Sequence of chain 1.A:
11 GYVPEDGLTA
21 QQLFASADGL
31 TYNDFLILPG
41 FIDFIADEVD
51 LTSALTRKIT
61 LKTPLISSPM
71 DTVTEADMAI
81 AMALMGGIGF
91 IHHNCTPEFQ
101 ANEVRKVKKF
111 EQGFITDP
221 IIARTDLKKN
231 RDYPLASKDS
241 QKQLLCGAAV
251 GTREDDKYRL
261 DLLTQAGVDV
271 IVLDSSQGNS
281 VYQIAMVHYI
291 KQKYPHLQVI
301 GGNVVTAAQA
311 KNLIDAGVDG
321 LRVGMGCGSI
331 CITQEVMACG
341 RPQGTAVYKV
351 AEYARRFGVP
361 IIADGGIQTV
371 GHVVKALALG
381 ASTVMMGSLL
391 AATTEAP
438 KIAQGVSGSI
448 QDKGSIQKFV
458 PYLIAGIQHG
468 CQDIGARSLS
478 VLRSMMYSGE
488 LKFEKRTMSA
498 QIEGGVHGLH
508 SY

The protein below binds the small molecule below.
Small molecule (SMILES): O=c1[nH]cnc2c1ncn2[C@@H]1O[C@H](COP(=O)(O)O)[C@@H](O)[C@H]1O

Binding-site contacts:
Ligand atom O6 contacts residue NAD1 of chain 1.I at 3.3 Å (h-bond).
Ligand atom O2P contacts residue MET386 of chain 1.A at 4.0 Å.
Ligand atom O3' contacts residue GLY365 of chain 1.A at 3.9 Å.
Ligand atom C4 contacts residue NAD1 of chain 1.I at 4.0 Å.
Ligand atom C2 contacts residue CYS331 of chain 1.A at 4.0 Å (hydrophobic).
Ligand atom P contacts residue GLY366 of chain 1.A at 4.0 Å.
Ligand atom C2 contacts residue NAD1 of chain 1.I at 3.8 Å.
Ligand atom O2P contacts residue SER388 of chain 1.A at 3.5 Å (h-bond).
Ligand atom C6 contacts residue NAD1 of chain 1.I at 3.4 Å.
Ligand atom N1 contacts residue NAD1 of chain 1.I at 3.4 Å (h-bond).
Ligand atom O2' contacts residue ASP364 of chain 1.A at 3.5 Å (salt-bridge).
Ligand atom O3P contacts residue SER329 of chain 1.A at 3.0 Å (h-bond).
Ligand atom C2' contacts residue MET70 of chain 1.A at 4.0 Å (hydrophobic).
Ligand atom O3' contacts residue ASP364 of chain 1.A at 2.6 Å (salt-bridge).
Ligand atom C4 contacts residue CYS331 of chain 1.A at 4.0 Å (hydrophobic).
Ligand atom O3P contacts residue GLY365 of chain 1.A at 3.6 Å.
Ligand atom O2P contacts residue GLY387 of chain 1.A at 3.0 Å (h-bond).
Ligand atom P contacts residue SER329 of chain 1.A at 4.1 Å.
Ligand atom N1 contacts residue GLN441 of chain 1.A at 3.9 Å.
Ligand atom C2' contacts residue NAD1 of chain 1.I at 3.9 Å.
Ligand atom O2P contacts residue GLY365 of chain 1.A at 4.0 Å.
Ligand atom N3 contacts residue CYS331 of chain 1.A at 3.6 Å.
Ligand atom P contacts residue GLY387 of chain 1.A at 4.0 Å.
Ligand atom O4' contacts residue CYS331 of chain 1.A at 3.6 Å.
Ligand atom C2 contacts residue THR333 of chain 1.A at 4.0 Å.
Ligand atom O2' contacts residue NAD1 of chain 1.I at 3.1 Å.
Ligand atom C3' contacts residue ASP364 of chain 1.A at 3.3 Å.
Ligand atom P contacts residue SER388 of chain 1.A at 3.8 Å.
Ligand atom O1P contacts residue SER388 of chain 1.A at 2.8 Å (h-bond).
Ligand atom O3P contacts residue GLY366 of chain 1.A at 2.9 Å (h-bond).
Ligand atom O3P contacts residue GLY328 of chain 1.A at 3.4 Å.
Ligand atom P contacts residue GLY365 of chain 1.A at 4.0 Å.
Ligand atom O6 contacts residue GLN441 of chain 1.A at 3.6 Å (h-bond).
Ligand atom C8 contacts residue ILE330 of chain 1.A at 3.8 Å (hydrophobic).
Ligand atom N3 contacts residue NAD1 of chain 1.I at 3.6 Å.
Ligand atom O4' contacts residue ILE330 of chain 1.A at 3.9 Å.
Ligand atom C6 contacts residue GLN441 of chain 1.A at 3.8 Å.
Ligand atom O1P contacts residue GLY387 of chain 1.A at 3.7 Å.
Ligand atom O1P contacts residue SER329 of chain 1.A at 4.1 Å.
Ligand atom O5' contacts residue GLY365 of chain 1.A at 3.7 Å.